Binding-site contacts:
Ligand atom CAW contacts residue ASP176 of chain 1.A at 3.4 Å.
Ligand atom NAT contacts residue SER172 of chain 1.A at 2.9 Å (h-bond).
Ligand atom NAK contacts residue PHE24 of chain 1.A at 3.1 Å.
Ligand atom CAH contacts residue CYS173 of chain 1.A at 3.5 Å (hydrophobic).
Ligand atom CAL contacts residue PHE24 of chain 1.A at 3.0 Å (hydrophobic).
Ligand atom CAI contacts residue ASP171 of chain 1.A at 3.4 Å.
Ligand atom NAV contacts residue CU1 of chain 1.E at 2.6 Å.
Ligand atom CAS contacts residue SER172 of chain 1.A at 3.5 Å.
Ligand atom CAU contacts residue SER177 of chain 1.A at 3.5 Å.
Ligand atom OAP contacts residue SER177 of chain 1.A at 2.9 Å (h-bond).
Ligand atom NAJ contacts residue GLY196 of chain 1.A at 1.9 Å (h-bond).
Ligand atom NAV contacts residue SER177 of chain 1.A at 2.5 Å (h-bond).
Ligand atom OAO contacts residue HIS40 of chain 1.A at 3.0 Å (h-bond).
Ligand atom CAX contacts residue GLY175 of chain 1.A at 3.6 Å.
Ligand atom CAU contacts residue GLY175 of chain 1.A at 3.1 Å.
Ligand atom CAI contacts residue GLY196 of chain 1.A at 3.1 Å.
Ligand atom OAO contacts residue CU1 of chain 1.E at 2.2 Å.
Ligand atom CAZ contacts residue VAL191 of chain 1.A at 2.5 Å (hydrophobic).
Ligand atom CAF contacts residue CU1 of chain 1.E at 3.4 Å.
Ligand atom NAY contacts residue CU1 of chain 1.E at 3.2 Å.
Ligand atom NAV contacts residue GLY175 of chain 1.A at 2.8 Å (h-bond).
Ligand atom CAX contacts residue CU1 of chain 1.E at 3.0 Å.
Ligand atom CAW contacts residue SER177 of chain 1.A at 1.6 Å.
Ligand atom CAH contacts residue SER172 of chain 1.A at 3.5 Å.
Ligand atom NAY contacts residue VAL191 of chain 1.A at 3.0 Å.
Ligand atom CAZ contacts residue SER177 of chain 1.A at 3.4 Å.
Ligand atom CAW contacts residue CU1 of chain 1.E at 3.1 Å.
Ligand atom CAN contacts residue CU1 of chain 1.E at 3.4 Å.
Ligand atom CAI contacts residue SER172 of chain 1.A at 3.2 Å.
Ligand atom CAX contacts residue SER177 of chain 1.A at 1.9 Å.
Ligand atom CAQ contacts residue CU1 of chain 1.E at 2.7 Å.
Ligand atom CAG contacts residue GLY196 of chain 1.A at 3.6 Å.
Ligand atom CAW contacts residue GLY175 of chain 1.A at 3.4 Å.
Ligand atom OAP contacts residue CU1 of chain 1.E at 1.4 Å.
Ligand atom NAY contacts residue SER177 of chain 1.A at 2.1 Å (h-bond).
Ligand atom CAX contacts residue ASP176 of chain 1.A at 3.1 Å.
Ligand atom NAT contacts residue ASP171 of chain 1.A at 2.9 Å (salt-bridge).
Ligand atom OAO contacts residue SER177 of chain 1.A at 2.6 Å (h-bond).
Ligand atom CAX contacts residue CYS173 of chain 1.A at 3.3 Å (hydrophobic).
Ligand atom NAJ contacts residue ASP171 of chain 1.A at 3.5 Å (salt-bridge).

The protein below binds the small molecule below.
Small molecule (SMILES): [H]/N=C(\N)c1ccc(O)c(C=NCCN=Cc2cc(/C(N)=N\[H])ccc2O)c1

Sequence of chain 1.A:
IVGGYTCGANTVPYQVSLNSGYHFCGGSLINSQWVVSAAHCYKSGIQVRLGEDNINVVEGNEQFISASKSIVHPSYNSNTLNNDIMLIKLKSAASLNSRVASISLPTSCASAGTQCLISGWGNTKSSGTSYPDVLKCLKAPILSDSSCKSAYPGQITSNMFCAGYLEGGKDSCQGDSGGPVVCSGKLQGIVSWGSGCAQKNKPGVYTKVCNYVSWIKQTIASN